Binding-site contacts:
Ligand atom C07 contacts residue ASP197 of chain 1.B at 3.9 Å.
Ligand atom C02 contacts residue GLN199 of chain 1.B at 3.5 Å.
Ligand atom C11 contacts residue CYS155 of chain 1.B at 2.8 Å (hydrophobic).
Ligand atom N15 contacts residue GLU176 of chain 1.B at 3.1 Å (salt-bridge).
Ligand atom O18 contacts residue GLU176 of chain 1.B at 3.5 Å.
Ligand atom C23 contacts residue GLU176 of chain 1.B at 3.3 Å.
Ligand atom C28 contacts residue ALA178 of chain 1.B at 3.3 Å (hydrophobic).
Ligand atom C08 contacts residue LEU56 of chain 1.B at 3.8 Å (hydrophobic).
Ligand atom O20 contacts residue SER154 of chain 1.B at 3.4 Å (h-bond).
Ligand atom C07 contacts residue LYS198 of chain 1.B at 4.0 Å.
Ligand atom N15 contacts residue PHE150 of chain 1.B at 3.4 Å (h-bond).
Ligand atom O20 contacts residue CYS155 of chain 1.B at 2.7 Å (h-bond).
Ligand atom O18 contacts residue HIS173 of chain 1.B at 3.0 Å (h-bond).
Ligand atom O01 contacts residue MET175 of chain 1.B at 3.5 Å.
Ligand atom C08 contacts residue LYS198 of chain 1.B at 3.9 Å.
Ligand atom N03 contacts residue GLN199 of chain 1.B at 2.6 Å (h-bond).
Ligand atom C06 contacts residue GLN199 of chain 1.B at 3.3 Å.
Ligand atom C05 contacts residue GLN199 of chain 1.B at 3.2 Å.
Ligand atom C11 contacts residue GLN174 of chain 1.B at 3.9 Å.
Ligand atom N10 contacts residue GLN174 of chain 1.B at 2.9 Å (h-bond).
Ligand atom C04 contacts residue GLN199 of chain 1.B at 3.5 Å.
Ligand atom C29 contacts residue GLU176 of chain 1.B at 3.8 Å.
Ligand atom C28 contacts residue LEU177 of chain 1.B at 3.4 Å (hydrophobic).
Ligand atom C12 contacts residue CYS155 of chain 1.B at 3.5 Å (hydrophobic).
Ligand atom C30 contacts residue GLU176 of chain 1.B at 3.6 Å.
Ligand atom N10 contacts residue CYS155 of chain 1.B at 3.0 Å (h-bond).
Ligand atom C09 contacts residue GLN174 of chain 1.B at 3.6 Å.
Ligand atom O18 contacts residue PHE150 of chain 1.B at 3.5 Å.
Ligand atom C04 contacts residue GLN174 of chain 1.B at 3.5 Å.
Ligand atom C08 contacts residue ASP197 of chain 1.B at 4.0 Å.
Ligand atom C19 contacts residue CYS155 of chain 1.B at 1.8 Å (hydrophobic).
Ligand atom C07 contacts residue MET175 of chain 1.B at 3.9 Å (hydrophobic).
Ligand atom C14 contacts residue PHE150 of chain 1.B at 3.8 Å (hydrophobic).
Ligand atom O22 contacts residue GLN199 of chain 1.B at 3.4 Å (h-bond).
Ligand atom C17 contacts residue CYS152 of chain 1.B at 3.9 Å (hydrophobic).
Ligand atom O18 contacts residue HIS182 of chain 1.B at 3.5 Å.
Ligand atom C14 contacts residue GLU176 of chain 1.B at 3.5 Å.
Ligand atom O01 contacts residue GLU176 of chain 1.B at 3.0 Å (salt-bridge).
Ligand atom C08 contacts residue GLN199 of chain 1.B at 3.9 Å.
Ligand atom O20 contacts residue GLY153 of chain 1.B at 3.4 Å (h-bond).

A protein and the small-molecule ligand that binds it are described below.
Small molecule (SMILES): CCC1CCC(OC(=O)N[C@@H](CC(C)C)C(=O)N[C@H](CO)C[C@@H]2CCNC2=O)CC1

Sequence of chain 1.B:
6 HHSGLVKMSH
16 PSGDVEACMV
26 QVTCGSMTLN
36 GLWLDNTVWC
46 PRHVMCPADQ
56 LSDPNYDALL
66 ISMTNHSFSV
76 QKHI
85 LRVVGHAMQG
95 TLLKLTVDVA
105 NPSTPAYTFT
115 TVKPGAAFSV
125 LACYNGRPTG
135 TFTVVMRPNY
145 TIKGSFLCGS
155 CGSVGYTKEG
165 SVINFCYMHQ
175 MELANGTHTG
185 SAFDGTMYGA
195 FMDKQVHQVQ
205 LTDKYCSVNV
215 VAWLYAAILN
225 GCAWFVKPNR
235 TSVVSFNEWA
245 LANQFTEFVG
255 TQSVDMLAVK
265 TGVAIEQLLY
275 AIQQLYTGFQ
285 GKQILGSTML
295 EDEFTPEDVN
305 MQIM